Sequence of chain 1.B:
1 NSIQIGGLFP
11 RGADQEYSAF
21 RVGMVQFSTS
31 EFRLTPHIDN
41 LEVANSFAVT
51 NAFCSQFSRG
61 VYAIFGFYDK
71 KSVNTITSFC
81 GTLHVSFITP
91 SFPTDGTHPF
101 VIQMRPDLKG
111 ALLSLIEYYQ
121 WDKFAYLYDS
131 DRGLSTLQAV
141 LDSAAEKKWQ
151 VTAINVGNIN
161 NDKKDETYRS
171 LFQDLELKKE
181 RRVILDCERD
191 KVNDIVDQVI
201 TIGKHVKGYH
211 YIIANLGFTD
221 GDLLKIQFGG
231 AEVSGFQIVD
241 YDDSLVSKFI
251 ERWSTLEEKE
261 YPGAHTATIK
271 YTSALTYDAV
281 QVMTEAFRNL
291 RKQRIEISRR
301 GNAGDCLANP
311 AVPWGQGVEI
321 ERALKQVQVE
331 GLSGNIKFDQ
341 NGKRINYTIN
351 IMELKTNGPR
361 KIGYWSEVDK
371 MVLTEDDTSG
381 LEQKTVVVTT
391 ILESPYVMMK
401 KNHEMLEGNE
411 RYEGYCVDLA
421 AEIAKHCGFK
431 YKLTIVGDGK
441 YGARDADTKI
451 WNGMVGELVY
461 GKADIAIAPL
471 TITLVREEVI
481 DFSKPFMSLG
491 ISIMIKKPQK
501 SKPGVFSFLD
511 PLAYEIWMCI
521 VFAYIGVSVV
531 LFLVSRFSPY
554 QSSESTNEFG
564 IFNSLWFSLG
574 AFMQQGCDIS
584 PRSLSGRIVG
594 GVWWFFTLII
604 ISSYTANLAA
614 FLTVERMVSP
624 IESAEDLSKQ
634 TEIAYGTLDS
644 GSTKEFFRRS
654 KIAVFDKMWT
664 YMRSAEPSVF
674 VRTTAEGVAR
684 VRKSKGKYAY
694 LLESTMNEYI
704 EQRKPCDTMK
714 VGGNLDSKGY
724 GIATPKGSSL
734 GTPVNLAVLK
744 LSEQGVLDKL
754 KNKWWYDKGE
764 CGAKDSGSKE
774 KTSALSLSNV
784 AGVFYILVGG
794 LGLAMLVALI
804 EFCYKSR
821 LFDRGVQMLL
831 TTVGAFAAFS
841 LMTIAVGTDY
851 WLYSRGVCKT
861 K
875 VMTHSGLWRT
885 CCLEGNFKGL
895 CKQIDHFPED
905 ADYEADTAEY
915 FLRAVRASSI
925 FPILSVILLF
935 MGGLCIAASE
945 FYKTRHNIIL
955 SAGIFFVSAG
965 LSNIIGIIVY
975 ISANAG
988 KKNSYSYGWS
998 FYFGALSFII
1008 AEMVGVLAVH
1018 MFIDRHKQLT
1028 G

Binding-site contacts:
Ligand atom C contacts residue ARG476 of chain 1.B at 3.9 Å.
Ligand atom OE1 contacts residue LYS721 of chain 1.B at 4.1 Å.
Ligand atom OE2 contacts residue SER645 of chain 1.B at 2.6 Å (h-bond).
Ligand atom CD contacts residue SER645 of chain 1.B at 3.1 Å.
Ligand atom CD contacts residue GLU696 of chain 1.B at 4.3 Å.
Ligand atom CD contacts residue GLY644 of chain 1.B at 4.1 Å.
Ligand atom CG contacts residue TYR441 of chain 1.B at 3.9 Å (hydrophobic).
Ligand atom CB contacts residue SER645 of chain 1.B at 4.2 Å.
Ligand atom C contacts residue THR471 of chain 1.B at 4.0 Å.
Ligand atom CA contacts residue THR471 of chain 1.B at 3.3 Å.
Ligand atom CB contacts residue GLU696 of chain 1.B at 3.7 Å.
Ligand atom N contacts residue PRO469 of chain 1.B at 3.7 Å.
Ligand atom OXT contacts residue PRO469 of chain 1.B at 3.7 Å.
Ligand atom CA contacts residue GLU696 of chain 1.B at 3.4 Å.
Ligand atom OE1 contacts residue THR646 of chain 1.B at 2.6 Å (h-bond).
Ligand atom OXT contacts residue LEU470 of chain 1.B at 3.8 Å.
Ligand atom O contacts residue ARG476 of chain 1.B at 3.1 Å (salt-bridge).
Ligand atom N contacts residue SER645 of chain 1.B at 4.5 Å.
Ligand atom N contacts residue LEU470 of chain 1.B at 4.4 Å.
Ligand atom OE1 contacts residue GLU696 of chain 1.B at 3.4 Å (salt-bridge).
Ligand atom N contacts residue GLU696 of chain 1.B at 3.0 Å (salt-bridge).
Ligand atom N contacts residue THR471 of chain 1.B at 2.5 Å (h-bond).
Ligand atom CD contacts residue THR646 of chain 1.B at 3.2 Å.
Ligand atom C contacts residue SER645 of chain 1.B at 3.6 Å.
Ligand atom OXT contacts residue THR471 of chain 1.B at 4.1 Å.
Ligand atom CG contacts residue GLY644 of chain 1.B at 4.1 Å.
Ligand atom O contacts residue SER645 of chain 1.B at 3.1 Å (h-bond).
Ligand atom OE2 contacts residue GLY644 of chain 1.B at 3.1 Å.
Ligand atom N contacts residue TYR723 of chain 1.B at 3.7 Å.
Ligand atom OE2 contacts residue LYS647 of chain 1.B at 4.0 Å.
Ligand atom CA contacts residue SER645 of chain 1.B at 3.4 Å.
Ligand atom O contacts residue TYR441 of chain 1.B at 4.0 Å.
Ligand atom OXT contacts residue ARG476 of chain 1.B at 3.9 Å.
Ligand atom CB contacts residue TYR441 of chain 1.B at 3.5 Å (hydrophobic).
Ligand atom OE2 contacts residue THR646 of chain 1.B at 2.4 Å (h-bond).
Ligand atom CA contacts residue TYR441 of chain 1.B at 4.2 Å (hydrophobic).
Ligand atom C contacts residue TYR441 of chain 1.B at 3.5 Å (hydrophobic).
Ligand atom OXT contacts residue TYR441 of chain 1.B at 3.2 Å.
Ligand atom CG contacts residue SER645 of chain 1.B at 3.9 Å.
Ligand atom OE1 contacts residue SER645 of chain 1.B at 3.3 Å (h-bond).

A protein and the small-molecule ligand that binds it are described below.
Small molecule (SMILES): N[C@@H](CCC(=O)O)C(=O)O